Binding-site contacts:
Ligand atom C4 contacts residue GLU174 of chain 1.D at 3.9 Å.
Ligand atom C2 contacts residue GLU415 of chain 1.D at 3.5 Å.
Ligand atom C5 contacts residue GLU174 of chain 1.D at 3.7 Å.
Ligand atom C3 contacts residue GLU360 of chain 1.D at 4.0 Å.
Ligand atom O1 contacts residue TRP408 of chain 1.D at 4.0 Å.
Ligand atom O5 contacts residue GLU360 of chain 1.D at 4.1 Å.
Ligand atom C3 contacts residue TRP408 of chain 1.D at 3.9 Å (hydrophobic).
Ligand atom C3 contacts residue HIS129 of chain 1.D at 4.1 Å.
Ligand atom C2 contacts residue GLN28 of chain 1.D at 4.1 Å.
Ligand atom O4 contacts residue TRP130 of chain 1.D at 3.4 Å.
Ligand atom C5 contacts residue TRP130 of chain 1.D at 4.1 Å (hydrophobic).
Ligand atom O1 contacts residue GLU415 of chain 1.D at 2.8 Å (salt-bridge).
Ligand atom O4 contacts residue GLU360 of chain 1.D at 3.4 Å (salt-bridge).
Ligand atom O4 contacts residue HIS129 of chain 1.D at 3.4 Å (h-bond).
Ligand atom O2 contacts residue TRP408 of chain 1.D at 3.2 Å.
Ligand atom O6 contacts residue VAL177 of chain 1.D at 3.8 Å.
Ligand atom O1 contacts residue TRP332 of chain 1.D at 4.1 Å.
Ligand atom O4 contacts residue ASN299 of chain 1.D at 4.1 Å.
Ligand atom C6 contacts residue TYR301 of chain 1.D at 3.6 Å (hydrophobic).
Ligand atom C4 contacts residue GLU360 of chain 1.D at 3.0 Å.
Ligand atom C5 contacts residue GLU360 of chain 1.D at 3.8 Å.
Ligand atom C3 contacts residue GLN28 of chain 1.D at 3.9 Å.
Ligand atom O2 contacts residue TRP416 of chain 1.D at 3.8 Å.
Ligand atom O4 contacts residue ASN173 of chain 1.D at 3.3 Å (h-bond).
Ligand atom O2 contacts residue GLN28 of chain 1.D at 2.9 Å (h-bond).
Ligand atom C2 contacts residue TRP408 of chain 1.D at 3.4 Å (hydrophobic).
Ligand atom O3 contacts residue TRP408 of chain 1.D at 3.1 Å.
Ligand atom O3 contacts residue GLN28 of chain 1.D at 2.9 Å (h-bond).
Ligand atom O3 contacts residue TRP416 of chain 1.D at 3.9 Å.
Ligand atom O3 contacts residue HIS129 of chain 1.D at 3.1 Å (h-bond).
Ligand atom C6 contacts residue GLU174 of chain 1.D at 2.9 Å.
Ligand atom C1 contacts residue GLU415 of chain 1.D at 3.1 Å.
Ligand atom O6 contacts residue GLU174 of chain 1.D at 2.9 Å (salt-bridge).
Ligand atom O2 contacts residue GLU415 of chain 1.D at 2.4 Å (salt-bridge).
Ligand atom O1 contacts residue PHE424 of chain 1.D at 3.3 Å.
Ligand atom O4 contacts residue GLU174 of chain 1.D at 3.2 Å (salt-bridge).
Ligand atom O5 contacts residue TYR301 of chain 1.D at 3.7 Å.
Ligand atom O3 contacts residue GLU360 of chain 1.D at 3.8 Å.
Ligand atom C3 contacts residue TRP416 of chain 1.D at 3.7 Å (hydrophobic).
Ligand atom C6 contacts residue GLU360 of chain 1.D at 3.9 Å.

This small molecule binds to this protein.
Small molecule (SMILES): OC[C@H]1O[C@@H](O)[C@H](O)[C@@H](O)[C@@H]1O

Sequence of chain 1.D:
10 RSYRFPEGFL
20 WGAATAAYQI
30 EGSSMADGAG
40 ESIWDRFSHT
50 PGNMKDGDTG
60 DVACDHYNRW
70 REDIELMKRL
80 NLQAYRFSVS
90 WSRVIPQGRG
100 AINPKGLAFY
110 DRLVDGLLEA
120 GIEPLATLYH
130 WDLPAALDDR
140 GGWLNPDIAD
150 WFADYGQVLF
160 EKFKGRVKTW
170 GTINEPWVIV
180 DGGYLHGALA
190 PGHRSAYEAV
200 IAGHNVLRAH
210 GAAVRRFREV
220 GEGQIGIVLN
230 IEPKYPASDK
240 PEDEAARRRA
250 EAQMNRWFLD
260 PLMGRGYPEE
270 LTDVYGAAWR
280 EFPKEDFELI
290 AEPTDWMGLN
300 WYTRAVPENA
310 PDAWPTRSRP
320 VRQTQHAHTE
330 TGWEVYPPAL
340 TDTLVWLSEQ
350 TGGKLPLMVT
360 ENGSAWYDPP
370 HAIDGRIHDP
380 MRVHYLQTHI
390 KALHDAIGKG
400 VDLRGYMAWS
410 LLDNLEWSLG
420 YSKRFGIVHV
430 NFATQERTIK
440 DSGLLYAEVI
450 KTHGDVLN